Binding-site contacts:
Ligand atom C7 contacts residue GLY116 of chain 1.B at 3.9 Å.
Ligand atom C9 contacts residue PHE88 of chain 1.B at 3.6 Å (hydrophobic).
Ligand atom C2 contacts residue MET39 of chain 1.B at 3.9 Å (hydrophobic).
Ligand atom C5 contacts residue PHE35 of chain 1.B at 4.0 Å (hydrophobic).
Ligand atom C10 contacts residue ASN102 of chain 1.B at 4.2 Å.
Ligand atom O contacts residue ILE100 of chain 1.B at 4.1 Å.
Ligand atom C9 contacts residue VAL80 of chain 1.B at 4.0 Å (hydrophobic).
Ligand atom C3 contacts residue ILE100 of chain 1.B at 4.4 Å (hydrophobic).
Ligand atom C1 contacts residue ILE21 of chain 1.B at 4.4 Å (hydrophobic).
Ligand atom C8 contacts residue PHE88 of chain 1.B at 4.4 Å (hydrophobic).
Ligand atom C4 contacts residue ASN102 of chain 1.B at 4.5 Å.
Ligand atom C3 contacts residue MET39 of chain 1.B at 4.1 Å (hydrophobic).
Ligand atom C7 contacts residue ILE21 of chain 1.B at 3.2 Å (hydrophobic).
Ligand atom C5 contacts residue ASN102 of chain 1.B at 4.0 Å.
Ligand atom C8 contacts residue ASN102 of chain 1.B at 4.0 Å.
Ligand atom C10 contacts residue TYR82 of chain 1.B at 4.3 Å (hydrophobic).
Ligand atom C10 contacts residue PHE35 of chain 1.B at 3.8 Å (hydrophobic).
Ligand atom O contacts residue MET39 of chain 1.B at 3.6 Å.
Ligand atom C10 contacts residue ASN86 of chain 1.B at 4.3 Å.
Ligand atom C10 contacts residue VAL80 of chain 1.B at 4.5 Å (hydrophobic).
Ligand atom C6 contacts residue PHE35 of chain 1.B at 4.3 Å (hydrophobic).

Sequence of chain 1.B:
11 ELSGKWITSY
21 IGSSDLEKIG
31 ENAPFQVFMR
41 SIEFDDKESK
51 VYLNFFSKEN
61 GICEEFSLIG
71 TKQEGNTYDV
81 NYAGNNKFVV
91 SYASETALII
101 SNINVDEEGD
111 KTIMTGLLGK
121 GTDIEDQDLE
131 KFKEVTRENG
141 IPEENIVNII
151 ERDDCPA

This protein binds this small molecule.
Small molecule (SMILES): Cc1ccc(C(C)C)c(O)c1